Binding-site contacts:
Ligand atom CAS contacts residue TRP288 of chain 1.B at 4.0 Å (hydrophobic).
Ligand atom CBM contacts residue ASP221 of chain 1.B at 3.1 Å.
Ligand atom CAS contacts residue TRP272 of chain 1.B at 3.4 Å (hydrophobic).
Ligand atom CAY contacts residue ASN33 of chain 1.B at 3.6 Å.
Ligand atom NAM contacts residue TRP288 of chain 1.B at 3.8 Å.
Ligand atom OAH contacts residue TRP272 of chain 1.B at 3.6 Å.
Ligand atom CBC contacts residue TYR285 of chain 1.B at 3.4 Å (hydrophobic).
Ligand atom CAV contacts residue TRP272 of chain 1.B at 3.8 Å (hydrophobic).
Ligand atom NAM contacts residue TYR285 of chain 1.B at 4.0 Å.
Ligand atom OAJ contacts residue GLU269 of chain 1.B at 4.1 Å.
Ligand atom CBH contacts residue ASN33 of chain 1.B at 3.4 Å.
Ligand atom NAL contacts residue TRP272 of chain 1.B at 3.7 Å.
Ligand atom OAB contacts residue TRP272 of chain 1.B at 3.2 Å (h-bond).
Ligand atom NAO contacts residue GLU236 of chain 1.B at 2.7 Å (salt-bridge).
Ligand atom NAM contacts residue ASN33 of chain 1.B at 3.4 Å (h-bond).
Ligand atom CAX contacts residue ASN33 of chain 1.B at 4.1 Å.
Ligand atom CBI contacts residue GLU239 of chain 1.B at 3.8 Å.
Ligand atom OAE contacts residue ASN33 of chain 1.B at 2.9 Å (h-bond).
Ligand atom CAX contacts residue TRP288 of chain 1.B at 3.3 Å (hydrophobic).
Ligand atom OAE contacts residue TRP288 of chain 1.B at 3.5 Å.
Ligand atom CBM contacts residue ASN33 of chain 1.B at 4.1 Å.
Ligand atom NAP contacts residue ASP221 of chain 1.B at 2.9 Å (salt-bridge).
Ligand atom CAT contacts residue TRP272 of chain 1.B at 3.6 Å (hydrophobic).
Ligand atom NAN contacts residue TRP272 of chain 1.B at 4.1 Å.
Ligand atom CBC contacts residue TRP288 of chain 1.B at 3.9 Å (hydrophobic).
Ligand atom CAU contacts residue TRP272 of chain 1.B at 3.3 Å (hydrophobic).
Ligand atom CBO contacts residue GLU236 of chain 1.B at 3.6 Å.
Ligand atom CBH contacts residue TYR285 of chain 1.B at 3.9 Å (hydrophobic).
Ligand atom CBL contacts residue GLU236 of chain 1.B at 3.2 Å.
Ligand atom OAA contacts residue TRP288 of chain 1.B at 3.2 Å.
Ligand atom NAP contacts residue ASN33 of chain 1.B at 3.7 Å.
Ligand atom CBO contacts residue GLU269 of chain 1.B at 3.6 Å.
Ligand atom CAR contacts residue TRP272 of chain 1.B at 3.4 Å (hydrophobic).
Ligand atom CBK contacts residue ASN33 of chain 1.B at 3.4 Å.
Ligand atom CAQ contacts residue TRP272 of chain 1.B at 4.1 Å (hydrophobic).
Ligand atom CAY contacts residue TRP288 of chain 1.B at 3.8 Å (hydrophobic).
Ligand atom CAQ contacts residue TRP288 of chain 1.B at 4.1 Å (hydrophobic).
Ligand atom CBL contacts residue GLU239 of chain 1.B at 3.2 Å.
Ligand atom CBN contacts residue GLU236 of chain 1.B at 3.2 Å.
Ligand atom OAD contacts residue TRP288 of chain 1.B at 4.0 Å.

Sequence of chain 1.B:
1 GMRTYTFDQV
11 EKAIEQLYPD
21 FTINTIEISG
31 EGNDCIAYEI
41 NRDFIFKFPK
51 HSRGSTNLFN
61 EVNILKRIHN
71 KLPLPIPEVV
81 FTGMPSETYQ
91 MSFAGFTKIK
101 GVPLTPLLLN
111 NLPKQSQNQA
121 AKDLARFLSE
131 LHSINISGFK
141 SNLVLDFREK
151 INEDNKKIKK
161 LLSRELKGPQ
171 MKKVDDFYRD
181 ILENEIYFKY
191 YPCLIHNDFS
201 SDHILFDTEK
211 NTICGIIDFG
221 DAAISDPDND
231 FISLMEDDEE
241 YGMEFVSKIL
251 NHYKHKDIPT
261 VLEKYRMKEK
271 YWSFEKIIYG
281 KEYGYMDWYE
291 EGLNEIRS

The protein below binds the small molecule below.
Small molecule (SMILES): CN[C@@H]1[C@@H](O)[C@@H](O[C@@H]2[C@@H](O)[C@H](O[C@H]3OC(CNCCO)=CC[C@H]3N)[C@@H](N)C[C@H]2NC(=O)[C@@H](O)CCN)OC[C@]1(C)O